The small molecule below binds the protein below.
Small molecule (SMILES): O=C([C@H]1CCCCN1C(=O)COc1ccccc1)N1CCc2ccccc2C1

Sequence of chain 1.A:
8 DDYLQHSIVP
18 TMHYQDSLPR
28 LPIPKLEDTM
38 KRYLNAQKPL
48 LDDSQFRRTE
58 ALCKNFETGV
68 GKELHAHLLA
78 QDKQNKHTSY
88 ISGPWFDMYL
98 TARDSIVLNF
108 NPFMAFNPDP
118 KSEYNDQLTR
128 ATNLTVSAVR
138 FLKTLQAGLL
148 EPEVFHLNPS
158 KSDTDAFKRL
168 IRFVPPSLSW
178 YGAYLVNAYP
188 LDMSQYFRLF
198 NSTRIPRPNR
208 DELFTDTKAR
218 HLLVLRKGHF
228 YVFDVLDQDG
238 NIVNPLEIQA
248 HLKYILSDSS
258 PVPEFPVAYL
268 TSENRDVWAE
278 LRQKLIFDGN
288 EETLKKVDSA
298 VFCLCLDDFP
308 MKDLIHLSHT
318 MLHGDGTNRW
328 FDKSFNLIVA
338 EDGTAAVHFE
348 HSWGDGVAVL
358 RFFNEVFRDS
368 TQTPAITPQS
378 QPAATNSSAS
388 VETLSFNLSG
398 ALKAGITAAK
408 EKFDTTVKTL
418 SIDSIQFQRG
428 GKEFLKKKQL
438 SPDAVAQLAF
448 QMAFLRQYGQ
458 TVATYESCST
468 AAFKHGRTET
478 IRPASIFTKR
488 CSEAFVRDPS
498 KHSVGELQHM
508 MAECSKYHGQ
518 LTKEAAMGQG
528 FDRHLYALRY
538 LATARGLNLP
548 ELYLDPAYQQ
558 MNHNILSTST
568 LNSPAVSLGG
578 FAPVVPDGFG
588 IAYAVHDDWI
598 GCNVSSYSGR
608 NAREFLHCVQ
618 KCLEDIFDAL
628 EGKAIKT

Binding-site contacts:
Ligand atom C23 contacts residue LEU188 of chain 1.A at 3.5 Å (hydrophobic).
Ligand atom C19 contacts residue ASP352 of chain 1.A at 3.0 Å.
Ligand atom C11 contacts residue SER466 of chain 1.A at 3.8 Å.
Ligand atom C06 contacts residue ASP440 of chain 1.A at 3.9 Å.
Ligand atom C01 contacts residue THR567 of chain 1.A at 3.6 Å.
Ligand atom O12 contacts residue SER466 of chain 1.A at 2.9 Å (h-bond).
Ligand atom C27 contacts residue CYS465 of chain 1.A at 3.6 Å (hydrophobic).
Ligand atom C17 contacts residue SER464 of chain 1.A at 4.2 Å.
Ligand atom C21 contacts residue PHE152 of chain 1.A at 3.5 Å (hydrophobic).
Ligand atom O14 contacts residue SER464 of chain 1.A at 4.0 Å.
Ligand atom O12 contacts residue CYS465 of chain 1.A at 3.6 Å.
Ligand atom C27 contacts residue ALA523 of chain 1.A at 4.1 Å (hydrophobic).
Ligand atom C10 contacts residue PHE152 of chain 1.A at 3.8 Å (hydrophobic).
Ligand atom C17 contacts residue ASP352 of chain 1.A at 3.3 Å.
Ligand atom O14 contacts residue CYS465 of chain 1.A at 3.8 Å.
Ligand atom C01 contacts residue GLU463 of chain 1.A at 3.3 Å.
Ligand atom C22 contacts residue SER466 of chain 1.A at 4.0 Å.
Ligand atom C10 contacts residue LEU188 of chain 1.A at 3.7 Å (hydrophobic).
Ligand atom C28 contacts residue SER466 of chain 1.A at 4.0 Å.
Ligand atom C16 contacts residue THR475 of chain 1.A at 3.9 Å.
Ligand atom C11 contacts residue CYS465 of chain 1.A at 3.9 Å (hydrophobic).
Ligand atom C13 contacts residue SER464 of chain 1.A at 3.9 Å.
Ligand atom N03 contacts residue SER464 of chain 1.A at 4.2 Å.
Ligand atom C18 contacts residue SER464 of chain 1.A at 3.5 Å.
Ligand atom C15 contacts residue SER464 of chain 1.A at 4.2 Å.
Ligand atom C01 contacts residue ASP440 of chain 1.A at 4.0 Å.
Ligand atom C18 contacts residue SER566 of chain 1.A at 3.4 Å.
Ligand atom C20 contacts residue SER464 of chain 1.A at 3.5 Å.
Ligand atom C19 contacts residue THR475 of chain 1.A at 3.8 Å.
Ligand atom C06 contacts residue GLU463 of chain 1.A at 4.1 Å.
Ligand atom C20 contacts residue THR567 of chain 1.A at 4.2 Å.
Ligand atom C11 contacts residue SER464 of chain 1.A at 4.0 Å.
Ligand atom O14 contacts residue SER466 of chain 1.A at 3.4 Å (h-bond).
Ligand atom C20 contacts residue SER566 of chain 1.A at 3.9 Å.
Ligand atom C04 contacts residue CYS465 of chain 1.A at 4.2 Å (hydrophobic).
Ligand atom C16 contacts residue SER466 of chain 1.A at 4.2 Å.
Ligand atom C02 contacts residue THR567 of chain 1.A at 3.7 Å.
Ligand atom C02 contacts residue SER464 of chain 1.A at 4.2 Å.
Ligand atom C28 contacts residue ALA523 of chain 1.A at 3.5 Å (hydrophobic).
Ligand atom C05 contacts residue THR519 of chain 1.A at 3.7 Å.